Binding-site contacts:
Ligand atom O contacts residue GLY1 of chain 2.E at 3.3 Å (h-bond).
Ligand atom N contacts residue VAL4 of chain 2.E at 4.2 Å.
Ligand atom O contacts residue GLN3 of chain 2.E at 3.3 Å (h-bond).
Ligand atom CG2 contacts residue GLN3 of chain 2.E at 3.8 Å.
Ligand atom CB contacts residue ALA2 of chain 2.E at 3.9 Å (hydrophobic).
Ligand atom C contacts residue SER6 of chain 2.E at 4.1 Å.
Ligand atom CB contacts residue GLN3 of chain 2.E at 4.1 Å.
Ligand atom CB contacts residue VAL4 of chain 2.E at 4.0 Å (hydrophobic).
Ligand atom CA contacts residue VAL4 of chain 2.E at 3.2 Å (hydrophobic).
Ligand atom CA contacts residue GLY1 of chain 2.E at 3.7 Å.
Ligand atom OG contacts residue VAL4 of chain 2.E at 3.7 Å.
Ligand atom CA contacts residue ALA2 of chain 2.E at 3.1 Å (hydrophobic).
Ligand atom C contacts residue GLY1 of chain 2.E at 3.7 Å.
Ligand atom N contacts residue VAL4 of chain 2.E at 2.6 Å (h-bond).
Ligand atom OG1 contacts residue GLN43 of chain 2.E at 4.1 Å.
Ligand atom C contacts residue VAL4 of chain 2.E at 3.3 Å (hydrophobic).
Ligand atom OG1 contacts residue VAL4 of chain 2.E at 3.1 Å (h-bond).
Ligand atom CB contacts residue VAL4 of chain 2.E at 4.0 Å (hydrophobic).
Ligand atom N contacts residue GLN3 of chain 2.E at 4.1 Å.
Ligand atom O contacts residue ALA2 of chain 2.E at 3.2 Å (h-bond).
Ligand atom CA contacts residue VAL4 of chain 2.E at 3.5 Å (hydrophobic).
Ligand atom CB contacts residue SER5 of chain 2.E at 3.8 Å.
Ligand atom N contacts residue ALA2 of chain 2.E at 2.8 Å (h-bond).
Ligand atom O contacts residue ALA2 of chain 2.E at 3.6 Å.
Ligand atom CA contacts residue MYR1 of chain 2.G at 4.0 Å.
Ligand atom C contacts residue ALA2 of chain 2.E at 4.0 Å (hydrophobic).
Ligand atom OG1 contacts residue SER5 of chain 2.E at 2.6 Å (h-bond).
Ligand atom O contacts residue VAL4 of chain 2.E at 2.7 Å (h-bond).
Ligand atom C contacts residue SER5 of chain 2.E at 3.7 Å.
Ligand atom N contacts residue GLY1 of chain 2.E at 3.3 Å (h-bond).
Ligand atom C contacts residue ALA2 of chain 2.E at 3.4 Å (hydrophobic).
Ligand atom O contacts residue MYR1 of chain 2.G at 3.6 Å.
Ligand atom OG1 contacts residue GLN3 of chain 2.E at 3.2 Å (h-bond).
Ligand atom C contacts residue VAL4 of chain 2.E at 3.8 Å (hydrophobic).
Ligand atom N contacts residue MYR1 of chain 2.G at 4.2 Å.
Ligand atom O contacts residue SER5 of chain 2.E at 3.4 Å.
Ligand atom C contacts residue MYR1 of chain 2.G at 4.2 Å.
Ligand atom O contacts residue SER6 of chain 2.E at 3.4 Å (h-bond).
Ligand atom CB contacts residue GLN3 of chain 2.E at 3.5 Å.
Ligand atom C contacts residue GLN3 of chain 2.E at 3.7 Å.

A protein and the small-molecule ligand that binds it are described below.
Small molecule (SMILES): C[C@@H](O)[C@@H](C=O)NC(=O)[C@H](CO)NC(=O)[C@H](CO)NC(=O)[C@H](CO)NC(=O)CN

Sequence of chain 2.E:
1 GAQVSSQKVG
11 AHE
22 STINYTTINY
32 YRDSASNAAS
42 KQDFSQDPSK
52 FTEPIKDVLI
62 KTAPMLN